Sequence of chain 1.C:
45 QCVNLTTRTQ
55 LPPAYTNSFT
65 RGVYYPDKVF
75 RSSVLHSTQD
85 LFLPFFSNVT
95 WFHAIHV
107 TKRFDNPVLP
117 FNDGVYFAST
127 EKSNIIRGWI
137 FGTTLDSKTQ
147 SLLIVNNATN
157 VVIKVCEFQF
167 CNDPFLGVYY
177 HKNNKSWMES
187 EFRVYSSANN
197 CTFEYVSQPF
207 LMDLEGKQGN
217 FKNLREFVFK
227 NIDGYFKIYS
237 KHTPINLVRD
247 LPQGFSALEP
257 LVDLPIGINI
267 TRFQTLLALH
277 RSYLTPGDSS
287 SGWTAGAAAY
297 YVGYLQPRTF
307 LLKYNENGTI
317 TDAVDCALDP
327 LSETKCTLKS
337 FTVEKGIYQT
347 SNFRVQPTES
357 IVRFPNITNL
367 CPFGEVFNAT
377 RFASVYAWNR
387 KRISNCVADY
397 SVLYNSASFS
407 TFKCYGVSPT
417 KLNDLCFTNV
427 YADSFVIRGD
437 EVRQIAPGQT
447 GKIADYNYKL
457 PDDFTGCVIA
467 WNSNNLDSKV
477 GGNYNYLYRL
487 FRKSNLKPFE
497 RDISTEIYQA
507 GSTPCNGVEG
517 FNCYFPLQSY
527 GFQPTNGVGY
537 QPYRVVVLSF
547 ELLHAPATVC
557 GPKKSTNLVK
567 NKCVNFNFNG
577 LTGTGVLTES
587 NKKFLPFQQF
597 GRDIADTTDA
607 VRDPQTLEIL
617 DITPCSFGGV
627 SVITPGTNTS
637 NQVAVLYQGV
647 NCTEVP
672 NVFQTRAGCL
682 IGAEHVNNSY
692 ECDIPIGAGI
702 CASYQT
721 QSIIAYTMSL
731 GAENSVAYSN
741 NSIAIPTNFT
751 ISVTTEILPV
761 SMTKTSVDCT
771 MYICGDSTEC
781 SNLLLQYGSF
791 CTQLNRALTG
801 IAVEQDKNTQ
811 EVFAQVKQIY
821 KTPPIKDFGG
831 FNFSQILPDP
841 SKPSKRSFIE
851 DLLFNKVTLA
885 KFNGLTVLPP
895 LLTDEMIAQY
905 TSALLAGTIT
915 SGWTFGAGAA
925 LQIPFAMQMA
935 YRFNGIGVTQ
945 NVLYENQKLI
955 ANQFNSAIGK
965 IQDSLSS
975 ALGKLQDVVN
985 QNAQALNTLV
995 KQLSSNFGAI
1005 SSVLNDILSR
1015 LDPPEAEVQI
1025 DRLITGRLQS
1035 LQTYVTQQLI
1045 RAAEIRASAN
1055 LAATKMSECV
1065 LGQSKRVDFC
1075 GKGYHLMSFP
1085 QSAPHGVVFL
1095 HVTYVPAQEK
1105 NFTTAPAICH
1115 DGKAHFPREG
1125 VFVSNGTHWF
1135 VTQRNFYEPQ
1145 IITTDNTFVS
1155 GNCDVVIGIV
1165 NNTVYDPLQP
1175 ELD

This small molecule binds to this protein.
Small molecule (SMILES): CC(=O)N[C@@H]1[C@@H](O)[C@H](O)[C@@H](CO)O[C@H]1O

Binding-site contacts:
Ligand atom C3 contacts residue ASN362 of chain 1.C at 3.8 Å.
Ligand atom N2 contacts residue ASN362 of chain 1.C at 2.9 Å (h-bond).
Ligand atom C8 contacts residue GLN611 of chain 1.C at 4.1 Å.
Ligand atom C7 contacts residue GLN611 of chain 1.C at 4.2 Å.
Ligand atom O7 contacts residue ASN362 of chain 1.C at 3.7 Å.
Ligand atom O7 contacts residue PRO610 of chain 1.C at 4.2 Å.
Ligand atom O7 contacts residue GLN611 of chain 1.C at 3.5 Å.
Ligand atom C4 contacts residue ASN362 of chain 1.C at 4.2 Å.
Ligand atom C8 contacts residue PRO610 of chain 1.C at 3.1 Å (hydrophobic).
Ligand atom C7 contacts residue PRO610 of chain 1.C at 4.1 Å (hydrophobic).
Ligand atom C1 contacts residue ASN362 of chain 1.C at 1.4 Å.
Ligand atom C2 contacts residue ASN362 of chain 1.C at 2.4 Å.
Ligand atom C5 contacts residue ASN362 of chain 1.C at 3.7 Å.
Ligand atom C7 contacts residue ASN362 of chain 1.C at 3.5 Å.
Ligand atom O5 contacts residue ASN362 of chain 1.C at 2.4 Å (h-bond).
Ligand atom C8 contacts residue PRO361 of chain 1.C at 4.1 Å (hydrophobic).